Sequence of chain 1.C:
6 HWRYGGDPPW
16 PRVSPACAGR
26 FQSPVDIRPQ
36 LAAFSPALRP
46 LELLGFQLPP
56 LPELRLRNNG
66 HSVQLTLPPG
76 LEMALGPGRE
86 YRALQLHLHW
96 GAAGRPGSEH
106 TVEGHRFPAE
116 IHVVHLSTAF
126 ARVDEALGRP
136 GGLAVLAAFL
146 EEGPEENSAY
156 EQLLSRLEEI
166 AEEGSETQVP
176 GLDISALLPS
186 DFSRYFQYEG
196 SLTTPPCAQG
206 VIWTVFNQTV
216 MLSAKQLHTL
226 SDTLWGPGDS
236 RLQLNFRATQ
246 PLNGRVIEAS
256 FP

The small molecule below binds the protein below.
Small molecule (SMILES): CC(=O)Nc1nnc(S(N)(=O)=O)s1

Binding-site contacts:
Ligand atom O1 contacts residue LEU197 of chain 1.C at 3.4 Å.
Ligand atom S1 contacts residue HIS92 of chain 1.C at 3.8 Å.
Ligand atom N3 contacts residue GOL1 of chain 1.HA at 3.6 Å.
Ligand atom S2 contacts residue VAL119 of chain 1.C at 3.7 Å.
Ligand atom C3 contacts residue GLN90 of chain 1.C at 4.2 Å.
Ligand atom O1 contacts residue TRP208 of chain 1.C at 3.4 Å.
Ligand atom O3 contacts residue VAL119 of chain 1.C at 3.6 Å.
Ligand atom C2 contacts residue GOL1 of chain 1.HA at 3.5 Å.
Ligand atom N1 contacts residue GOL1 of chain 1.HA at 4.1 Å.
Ligand atom C1 contacts residue LEU197 of chain 1.C at 3.8 Å (hydrophobic).
Ligand atom C4 contacts residue VAL128 of chain 1.C at 3.8 Å (hydrophobic).
Ligand atom N2 contacts residue LEU197 of chain 1.C at 4.0 Å.
Ligand atom N2 contacts residue GOL1 of chain 1.HA at 3.7 Å.
Ligand atom N1 contacts residue ZN1 of chain 1.EA at 2.0 Å.
Ligand atom S1 contacts residue HIS117 of chain 1.C at 4.0 Å.
Ligand atom N1 contacts residue HIS92 of chain 1.C at 3.2 Å (h-bond).
Ligand atom S2 contacts residue HIS92 of chain 1.C at 4.1 Å.
Ligand atom N3 contacts residue LEU197 of chain 1.C at 3.9 Å.
Ligand atom O2 contacts residue ZN1 of chain 1.EA at 2.9 Å.
Ligand atom N1 contacts residue HIS94 of chain 1.C at 3.4 Å (h-bond).
Ligand atom N1 contacts residue THR198 of chain 1.C at 2.7 Å (h-bond).
Ligand atom N4 contacts residue GOL1 of chain 1.HA at 3.9 Å.
Ligand atom S1 contacts residue ZN1 of chain 1.EA at 3.0 Å.
Ligand atom O2 contacts residue HIS117 of chain 1.C at 3.5 Å (h-bond).
Ligand atom C1 contacts residue HIS92 of chain 1.C at 4.1 Å.
Ligand atom S2 contacts residue GOL1 of chain 1.HA at 3.7 Å.
Ligand atom S2 contacts residue LEU197 of chain 1.C at 3.6 Å.
Ligand atom O2 contacts residue VAL119 of chain 1.C at 3.8 Å.
Ligand atom O2 contacts residue HIS92 of chain 1.C at 3.1 Å.
Ligand atom N1 contacts residue GLU104 of chain 1.C at 3.9 Å.
Ligand atom O2 contacts residue TRP208 of chain 1.C at 3.9 Å.
Ligand atom O1 contacts residue THR198 of chain 1.C at 2.8 Å (h-bond).
Ligand atom N2 contacts residue THR199 of chain 1.C at 3.1 Å (h-bond).
Ligand atom C1 contacts residue GOL1 of chain 1.HA at 4.0 Å.
Ligand atom C2 contacts residue LEU197 of chain 1.C at 3.9 Å (hydrophobic).
Ligand atom N1 contacts residue HIS117 of chain 1.C at 3.5 Å (h-bond).
Ligand atom O3 contacts residue GLN90 of chain 1.C at 3.2 Å (h-bond).
Ligand atom O1 contacts residue ZN1 of chain 1.EA at 4.0 Å.
Ligand atom N3 contacts residue THR199 of chain 1.C at 2.9 Å (h-bond).
Ligand atom S1 contacts residue THR198 of chain 1.C at 3.6 Å.